Binding-site contacts:
Ligand atom C7 contacts residue ASN371 of chain 1.B at 3.6 Å.
Ligand atom C1 contacts residue ASN371 of chain 1.B at 1.4 Å.
Ligand atom N2 contacts residue GLY367 of chain 1.B at 4.1 Å.
Ligand atom C2 contacts residue ASN371 of chain 1.B at 2.5 Å.
Ligand atom C5 contacts residue ASN371 of chain 1.B at 3.7 Å.
Ligand atom C8 contacts residue GLY367 of chain 1.B at 3.9 Å.
Ligand atom C8 contacts residue PHE370 of chain 1.B at 4.1 Å (hydrophobic).
Ligand atom N2 contacts residue ASN371 of chain 1.B at 2.9 Å (h-bond).
Ligand atom O7 contacts residue ASN371 of chain 1.B at 3.8 Å.
Ligand atom C3 contacts residue ASN371 of chain 1.B at 3.8 Å.
Ligand atom C4 contacts residue ASN371 of chain 1.B at 4.2 Å.
Ligand atom C7 contacts residue GLY367 of chain 1.B at 4.5 Å.
Ligand atom C8 contacts residue PHE366 of chain 1.B at 4.2 Å (hydrophobic).
Ligand atom O5 contacts residue ASN371 of chain 1.B at 2.4 Å (h-bond).

The small molecule below binds the protein below.
Small molecule (SMILES): CC(=O)N[C@@H]1[C@@H](O)[C@H](O)[C@@H](CO)O[C@H]1O

Sequence of chain 1.B:
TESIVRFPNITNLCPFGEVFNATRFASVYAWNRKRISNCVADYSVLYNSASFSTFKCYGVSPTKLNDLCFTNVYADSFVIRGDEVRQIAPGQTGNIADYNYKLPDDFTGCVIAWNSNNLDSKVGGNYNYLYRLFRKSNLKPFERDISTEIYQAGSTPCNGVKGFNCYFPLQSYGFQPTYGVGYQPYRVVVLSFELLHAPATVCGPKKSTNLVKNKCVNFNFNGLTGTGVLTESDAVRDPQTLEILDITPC